Sequence of chain 1.A:
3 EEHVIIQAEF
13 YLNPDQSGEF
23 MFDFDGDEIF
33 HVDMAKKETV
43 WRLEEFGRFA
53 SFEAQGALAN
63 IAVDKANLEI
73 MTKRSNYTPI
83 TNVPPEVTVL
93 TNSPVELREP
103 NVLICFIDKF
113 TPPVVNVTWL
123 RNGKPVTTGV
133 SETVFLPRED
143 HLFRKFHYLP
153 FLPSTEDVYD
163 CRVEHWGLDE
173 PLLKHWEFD

Sequence of chain 1.B:
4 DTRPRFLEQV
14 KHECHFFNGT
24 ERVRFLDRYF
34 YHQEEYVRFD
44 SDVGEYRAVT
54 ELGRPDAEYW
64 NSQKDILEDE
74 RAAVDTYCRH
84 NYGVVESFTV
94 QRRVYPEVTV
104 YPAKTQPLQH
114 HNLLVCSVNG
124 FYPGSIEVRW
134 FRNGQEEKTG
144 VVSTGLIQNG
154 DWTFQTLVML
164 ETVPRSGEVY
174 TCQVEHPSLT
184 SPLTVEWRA

Binding-site contacts:
Ligand atom C8 contacts residue TRP168 of chain 1.A at 3.5 Å (hydrophobic).
Ligand atom O7 contacts residue HIS167 of chain 1.A at 4.2 Å.
Ligand atom O7 contacts residue ASP4 of chain 1.B at 3.6 Å.
Ligand atom C7 contacts residue ASP4 of chain 1.B at 3.6 Å.
Ligand atom N2 contacts residue TRP168 of chain 1.A at 4.0 Å.
Ligand atom O3 contacts residue ASP4 of chain 1.B at 4.2 Å.
Ligand atom C7 contacts residue ASN118 of chain 1.A at 3.3 Å.
Ligand atom C8 contacts residue ASN118 of chain 1.A at 4.5 Å.
Ligand atom C1 contacts residue GLU166 of chain 1.A at 4.3 Å.
Ligand atom C8 contacts residue VAL116 of chain 1.A at 3.8 Å (hydrophobic).
Ligand atom C7 contacts residue TRP168 of chain 1.A at 3.6 Å (hydrophobic).
Ligand atom C4 contacts residue ASN118 of chain 1.A at 4.2 Å.
Ligand atom C1 contacts residue ASN118 of chain 1.A at 1.4 Å.
Ligand atom C8 contacts residue HIS167 of chain 1.A at 4.0 Å.
Ligand atom O7 contacts residue ASN118 of chain 1.A at 3.4 Å (h-bond).
Ligand atom C8 contacts residue ASP4 of chain 1.B at 3.5 Å.
Ligand atom C7 contacts residue GLU166 of chain 1.A at 4.3 Å.
Ligand atom C3 contacts residue ASN118 of chain 1.A at 3.7 Å.
Ligand atom C2 contacts residue GLU166 of chain 1.A at 4.4 Å.
Ligand atom O5 contacts residue GLU166 of chain 1.A at 4.4 Å.
Ligand atom O7 contacts residue TRP168 of chain 1.A at 3.9 Å.
Ligand atom O5 contacts residue ASN118 of chain 1.A at 2.4 Å (h-bond).
Ligand atom O7 contacts residue GLU166 of chain 1.A at 3.7 Å.
Ligand atom C2 contacts residue ASN118 of chain 1.A at 2.3 Å.
Ligand atom C8 contacts residue GLU166 of chain 1.A at 3.9 Å.
Ligand atom O3 contacts residue TRP168 of chain 1.A at 3.5 Å (h-bond).
Ligand atom N2 contacts residue ASN118 of chain 1.A at 2.8 Å (h-bond).
Ligand atom C5 contacts residue ASN118 of chain 1.A at 3.7 Å.
Ligand atom N2 contacts residue ASP4 of chain 1.B at 4.2 Å.
Ligand atom C8 contacts residue VAL117 of chain 1.A at 4.2 Å (hydrophobic).

This small molecule binds to this protein.
Small molecule (SMILES): CC(=O)N[C@H]1[C@H](O[C@H]2[C@H](O)[C@@H](NC(C)=O)CO[C@@H]2CO)O[C@H](CO)[C@@H](O)[C@@H]1O